Sequence of chain 1.I:
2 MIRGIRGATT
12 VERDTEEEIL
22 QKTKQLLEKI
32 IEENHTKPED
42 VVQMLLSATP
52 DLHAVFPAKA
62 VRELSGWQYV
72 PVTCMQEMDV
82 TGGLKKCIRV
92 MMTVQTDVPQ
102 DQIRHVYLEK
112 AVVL

Binding-site contacts:
Ligand atom C2 contacts residue VAL73 of chain 1.I at 3.7 Å (hydrophobic).
Ligand atom C2 contacts residue ARG7 of chain 1.G at 3.8 Å.
Ligand atom O5 contacts residue ARG90 of chain 1.G at 3.9 Å.
Ligand atom C4 contacts residue THR74 of chain 1.I at 3.9 Å.
Ligand atom O3 contacts residue ARG90 of chain 1.G at 3.0 Å (salt-bridge).
Ligand atom C4 contacts residue CYS75 of chain 1.I at 3.9 Å (hydrophobic).
Ligand atom C5 contacts residue ARG90 of chain 1.G at 3.5 Å.
Ligand atom C10 contacts residue ALA59 of chain 1.I at 3.5 Å (hydrophobic).
Ligand atom O2 contacts residue ALA59 of chain 1.I at 3.4 Å.
Ligand atom C8 contacts residue ARG90 of chain 1.G at 4.0 Å.
Ligand atom C1 contacts residue ALA59 of chain 1.I at 4.1 Å (hydrophobic).
Ligand atom C11 contacts residue ARG7 of chain 1.G at 3.5 Å.
Ligand atom O2 contacts residue LYS60 of chain 1.I at 3.3 Å (salt-bridge).
Ligand atom O7 contacts residue ARG90 of chain 1.G at 3.0 Å (salt-bridge).
Ligand atom C3 contacts residue CYS75 of chain 1.I at 3.9 Å (hydrophobic).
Ligand atom C5 contacts residue GLU78 of chain 1.G at 3.6 Å.
Ligand atom C11 contacts residue ARG90 of chain 1.G at 3.9 Å.
Ligand atom O5 contacts residue CYS75 of chain 1.I at 2.8 Å (h-bond).
Ligand atom C3 contacts residue ARG7 of chain 1.G at 3.4 Å.
Ligand atom O1 contacts residue ARG63 of chain 1.I at 4.0 Å.
Ligand atom O3 contacts residue TYR108 of chain 1.G at 4.0 Å.
Ligand atom C5 contacts residue PHE57 of chain 1.I at 3.9 Å (hydrophobic).
Ligand atom C4 contacts residue GLU78 of chain 1.G at 3.4 Å.
Ligand atom O4 contacts residue TYR108 of chain 1.G at 3.0 Å (h-bond).
Ligand atom O1 contacts residue VAL73 of chain 1.I at 3.9 Å.
Ligand atom C11 contacts residue TYR108 of chain 1.G at 3.8 Å (hydrophobic).
Ligand atom C3 contacts residue THR74 of chain 1.I at 3.5 Å.
Ligand atom C8 contacts residue LEU115 of chain 1.G at 3.9 Å (hydrophobic).
Ligand atom O5 contacts residue THR74 of chain 1.I at 3.7 Å.
Ligand atom C2 contacts residue ALA59 of chain 1.I at 3.9 Å (hydrophobic).
Ligand atom C3 contacts residue VAL73 of chain 1.I at 3.4 Å (hydrophobic).
Ligand atom O3 contacts residue ARG7 of chain 1.G at 3.0 Å (salt-bridge).
Ligand atom O4 contacts residue ARG7 of chain 1.G at 3.3 Å (salt-bridge).
Ligand atom C4 contacts residue ARG90 of chain 1.G at 3.4 Å.
Ligand atom O4 contacts residue ARG116 of chain 1.G at 3.8 Å.
Ligand atom O2 contacts residue PHE57 of chain 1.I at 3.9 Å.
Ligand atom O1 contacts residue ALA59 of chain 1.I at 3.7 Å.
Ligand atom C10 contacts residue LYS60 of chain 1.I at 4.1 Å.
Ligand atom C6 contacts residue PHE57 of chain 1.I at 3.5 Å (hydrophobic).
Ligand atom O5 contacts residue GLU78 of chain 1.G at 2.7 Å (salt-bridge).

This small molecule binds to this protein.
Small molecule (SMILES): O=C(O)[C@@H]1C[C@]2(C(=O)O)C=C[C@@H](O)[C@@H](C2)O1

Sequence of chain 1.G:
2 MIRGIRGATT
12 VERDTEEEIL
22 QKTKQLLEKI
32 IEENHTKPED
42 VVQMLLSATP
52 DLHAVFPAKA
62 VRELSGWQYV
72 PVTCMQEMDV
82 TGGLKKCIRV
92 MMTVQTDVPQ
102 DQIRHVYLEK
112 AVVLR